This protein binds this small molecule.
Small molecule (SMILES): O=c1cc(-c2ccccc2)oc2c1ccc1ccccc12

Sequence of chain 1.B:
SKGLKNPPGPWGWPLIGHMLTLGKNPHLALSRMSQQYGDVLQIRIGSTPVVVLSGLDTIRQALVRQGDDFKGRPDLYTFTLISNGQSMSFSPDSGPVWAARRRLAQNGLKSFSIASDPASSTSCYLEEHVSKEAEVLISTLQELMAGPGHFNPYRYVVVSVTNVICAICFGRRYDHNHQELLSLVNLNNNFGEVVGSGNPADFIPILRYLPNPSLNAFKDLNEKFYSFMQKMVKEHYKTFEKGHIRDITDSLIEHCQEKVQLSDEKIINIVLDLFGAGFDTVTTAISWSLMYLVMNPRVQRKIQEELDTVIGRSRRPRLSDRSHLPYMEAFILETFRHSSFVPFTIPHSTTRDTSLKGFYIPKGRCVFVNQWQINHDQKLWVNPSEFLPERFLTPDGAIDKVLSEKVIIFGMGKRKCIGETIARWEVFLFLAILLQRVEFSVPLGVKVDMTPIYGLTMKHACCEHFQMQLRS

Binding-site contacts:
Ligand atom C8 contacts residue PHE197 of chain 1.B at 3.6 Å (hydrophobic).
Ligand atom C4 contacts residue ILE359 of chain 1.B at 3.9 Å (hydrophobic).
Ligand atom O2 contacts residue ASP293 of chain 1.B at 3.2 Å.
Ligand atom C2 contacts residue ALA290 of chain 1.B at 3.5 Å (hydrophobic).
Ligand atom C6 contacts residue LEU469 of chain 1.B at 3.8 Å (hydrophobic).
Ligand atom C5 contacts residue THR294 of chain 1.B at 3.9 Å.
Ligand atom C3 contacts residue PHE96 of chain 1.B at 3.9 Å (hydrophobic).
Ligand atom C3 contacts residue ALA290 of chain 1.B at 3.7 Å (hydrophobic).
Ligand atom C16 contacts residue ILE88 of chain 1.B at 3.7 Å (hydrophobic).
Ligand atom O1 contacts residue PHE197 of chain 1.B at 3.5 Å.
Ligand atom C7 contacts residue PHE197 of chain 1.B at 3.6 Å (hydrophobic).
Ligand atom C9 contacts residue ASP293 of chain 1.B at 3.7 Å.
Ligand atom C15 contacts residue SER89 of chain 1.B at 3.4 Å.
Ligand atom C10 contacts residue GLY289 of chain 1.B at 3.8 Å.
Ligand atom C1 contacts residue ALA290 of chain 1.B at 3.6 Å (hydrophobic).
Ligand atom C10 contacts residue PHE197 of chain 1.B at 3.5 Å (hydrophobic).
Ligand atom C8 contacts residue GLY289 of chain 1.B at 3.6 Å.
Ligand atom C13 contacts residue PHE197 of chain 1.B at 3.5 Å (hydrophobic).
Ligand atom C19 contacts residue PHE197 of chain 1.B at 3.3 Å (hydrophobic).
Ligand atom O1 contacts residue ALA290 of chain 1.B at 3.7 Å.
Ligand atom C9 contacts residue PHE197 of chain 1.B at 3.3 Å (hydrophobic).
Ligand atom C16 contacts residue SER89 of chain 1.B at 3.9 Å.
Ligand atom C2 contacts residue PHE96 of chain 1.B at 3.8 Å (hydrophobic).
Ligand atom C11 contacts residue PHE197 of chain 1.B at 3.3 Å (hydrophobic).
Ligand atom C7 contacts residue ALA290 of chain 1.B at 3.8 Å (hydrophobic).
Ligand atom C9 contacts residue GLY289 of chain 1.B at 3.6 Å.
Ligand atom C19 contacts residue GLY289 of chain 1.B at 3.7 Å.
Ligand atom C14 contacts residue LEU285 of chain 1.B at 3.9 Å (hydrophobic).
Ligand atom C15 contacts residue LEU285 of chain 1.B at 3.6 Å (hydrophobic).
Ligand atom O2 contacts residue PHE197 of chain 1.B at 3.6 Å.
Ligand atom O1 contacts residue GLY289 of chain 1.B at 3.8 Å.
Ligand atom C4 contacts residue HEM1 of chain 1.I at 3.9 Å.
Ligand atom C6 contacts residue THR294 of chain 1.B at 3.9 Å.
Ligand atom C15 contacts residue ILE88 of chain 1.B at 3.7 Å (hydrophobic).
Ligand atom C16 contacts residue ASP286 of chain 1.B at 3.8 Å.
Ligand atom C16 contacts residue LEU285 of chain 1.B at 3.9 Å (hydrophobic).
Ligand atom C18 contacts residue PHE197 of chain 1.B at 3.5 Å (hydrophobic).
Ligand atom C8 contacts residue ASP293 of chain 1.B at 3.8 Å.
Ligand atom C12 contacts residue PHE197 of chain 1.B at 3.5 Å (hydrophobic).
Ligand atom C7 contacts residue GLY289 of chain 1.B at 3.8 Å.